Sequence of chain 1.B:
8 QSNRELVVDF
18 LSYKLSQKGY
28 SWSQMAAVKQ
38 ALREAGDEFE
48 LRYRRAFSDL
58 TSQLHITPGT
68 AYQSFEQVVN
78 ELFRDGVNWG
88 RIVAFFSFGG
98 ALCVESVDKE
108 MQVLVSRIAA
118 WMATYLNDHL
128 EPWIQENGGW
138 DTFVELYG

A small-molecule ligand and the protein it binds are described below.
Small molecule (SMILES): Cc1ccc(CN(C(=O)N[C@@H](CSCc2ccccc2)C(=O)O)C(=O)c2ccc(-c3ccccc3)cc2)cc1

Binding-site contacts:
Ligand atom C24 contacts residue EDO1 of chain 1.O at 3.7 Å.
Ligand atom C2 contacts residue TYR50 of chain 1.B at 3.6 Å (hydrophobic).
Ligand atom O4 contacts residue EDO1 of chain 1.N at 3.5 Å (h-bond).
Ligand atom C20 contacts residue GLN60 of chain 1.B at 3.7 Å.
Ligand atom O1 contacts residue LEU79 of chain 1.B at 3.8 Å.
Ligand atom C19 contacts residue GLN60 of chain 1.B at 3.8 Å.
Ligand atom C11 contacts residue PHE46 of chain 1.B at 3.6 Å (hydrophobic).
Ligand atom C23 contacts residue EDO1 of chain 1.O at 3.8 Å.
Ligand atom O4 contacts residue EDO1 of chain 1.O at 3.5 Å.
Ligand atom C11 contacts residue ALA53 of chain 1.B at 3.5 Å (hydrophobic).
Ligand atom C9 contacts residue ALA91 of chain 1.B at 3.4 Å (hydrophobic).
Ligand atom C5 contacts residue PHE46 of chain 1.B at 3.5 Å (hydrophobic).
Ligand atom C8 contacts residue GLY87 of chain 1.B at 3.6 Å.
Ligand atom O3 contacts residue ARG88 of chain 1.B at 2.9 Å (salt-bridge).
Ligand atom C1 contacts residue EDO1 of chain 1.N at 3.6 Å.
Ligand atom C4 contacts residue GLY87 of chain 1.B at 3.6 Å.
Ligand atom C6 contacts residue PHE46 of chain 1.B at 3.7 Å (hydrophobic).
Ligand atom C14 contacts residue ALA53 of chain 1.B at 3.5 Å (hydrophobic).
Ligand atom C8 contacts residue PHE46 of chain 1.B at 3.7 Å (hydrophobic).
Ligand atom C8 contacts residue ALA91 of chain 1.B at 3.7 Å (hydrophobic).
Ligand atom O3 contacts residue EDO1 of chain 1.N at 2.7 Å (h-bond).
Ligand atom C3 contacts residue TYR144 of chain 1.B at 3.9 Å (hydrophobic).
Ligand atom C29 contacts residue TYR50 of chain 1.B at 3.5 Å (hydrophobic).
Ligand atom N1 contacts residue ALA53 of chain 1.B at 3.8 Å.
Ligand atom C10 contacts residue PHE46 of chain 1.B at 3.7 Å (hydrophobic).
Ligand atom C32 contacts residue EDO1 of chain 1.N at 3.9 Å.
Ligand atom O1 contacts residue PHE46 of chain 1.B at 3.8 Å.
Ligand atom O4 contacts residue ARG88 of chain 1.B at 2.8 Å (salt-bridge).
Ligand atom C12 contacts residue PHE46 of chain 1.B at 3.5 Å (hydrophobic).
Ligand atom C24 contacts residue EDO1 of chain 1.N at 3.4 Å.
Ligand atom C7 contacts residue PHE46 of chain 1.B at 3.5 Å (hydrophobic).
Ligand atom O1 contacts residue LEU57 of chain 1.B at 3.5 Å.
Ligand atom C2 contacts residue EDO1 of chain 1.N at 3.7 Å.
Ligand atom C30 contacts residue TYR50 of chain 1.B at 3.7 Å (hydrophobic).
Ligand atom C13 contacts residue ALA53 of chain 1.B at 3.9 Å (hydrophobic).
Ligand atom C9 contacts residue PHE46 of chain 1.B at 3.8 Å (hydrophobic).
Ligand atom C24 contacts residue ARG88 of chain 1.B at 3.5 Å.
Ligand atom C21 contacts residue ASP56 of chain 1.B at 3.8 Å.
Ligand atom C5 contacts residue GLY87 of chain 1.B at 3.3 Å.
Ligand atom C21 contacts residue LEU57 of chain 1.B at 3.6 Å (hydrophobic).